This protein binds this small molecule.
Small molecule (SMILES): Nc1ncnc2c1ncn2[C@H]1C[C@H](O)[C@@H](COP(=O)(O)O)O1

Binding-site contacts:
Ligand atom C8 contacts residue HIS630 of chain 7.A at 3.3 Å.
Ligand atom N1 contacts residue VAL420 of chain 7.A at 3.7 Å.
Ligand atom N6 contacts residue VAL420 of chain 7.A at 4.0 Å.
Ligand atom N6 contacts residue PHE638 of chain 7.A at 3.9 Å.
Ligand atom C5 contacts residue PRO631 of chain 7.A at 4.2 Å (hydrophobic).
Ligand atom N1 contacts residue PRO421 of chain 7.A at 4.3 Å.
Ligand atom N9 contacts residue PRO421 of chain 7.A at 4.4 Å.
Ligand atom C1' contacts residue HIS630 of chain 7.A at 4.0 Å.
Ligand atom C6 contacts residue VAL420 of chain 7.A at 4.0 Å (hydrophobic).
Ligand atom O2P contacts residue ASP626 of chain 32.A at 4.2 Å.
Ligand atom C1' contacts residue PRO631 of chain 7.A at 4.3 Å (hydrophobic).
Ligand atom N7 contacts residue PRO421 of chain 7.A at 4.2 Å.
Ligand atom N3 contacts residue GLY639 of chain 7.A at 4.3 Å.
Ligand atom C6 contacts residue SER632 of chain 7.A at 3.9 Å.
Ligand atom C2 contacts residue GLY639 of chain 7.A at 3.1 Å.
Ligand atom N7 contacts residue HIS630 of chain 7.A at 4.1 Å.
Ligand atom C2 contacts residue VAL420 of chain 7.A at 4.3 Å (hydrophobic).
Ligand atom N3 contacts residue PRO631 of chain 7.A at 3.6 Å.
Ligand atom C5 contacts residue SER632 of chain 7.A at 4.1 Å.
Ligand atom C8 contacts residue PRO421 of chain 7.A at 4.3 Å (hydrophobic).
Ligand atom N1 contacts residue PRO631 of chain 7.A at 3.5 Å (h-bond).
Ligand atom N1 contacts residue GLY639 of chain 7.A at 3.1 Å (h-bond).
Ligand atom C4 contacts residue PRO421 of chain 7.A at 4.3 Å (hydrophobic).
Ligand atom N9 contacts residue HIS630 of chain 7.A at 4.2 Å.
Ligand atom C5 contacts residue PRO421 of chain 7.A at 4.1 Å (hydrophobic).
Ligand atom C2 contacts residue PRO631 of chain 7.A at 3.3 Å (hydrophobic).
Ligand atom N7 contacts residue ASN609 of chain 7.A at 3.8 Å.
Ligand atom C6 contacts residue PRO421 of chain 7.A at 4.1 Å (hydrophobic).
Ligand atom C6 contacts residue GLY639 of chain 7.A at 3.8 Å.
Ligand atom C3' contacts residue HIS630 of chain 7.A at 4.4 Å.
Ligand atom N6 contacts residue SER632 of chain 7.A at 3.3 Å (h-bond).
Ligand atom C2 contacts residue PRO421 of chain 7.A at 4.5 Å (hydrophobic).
Ligand atom N6 contacts residue GLY639 of chain 7.A at 3.6 Å (h-bond).
Ligand atom N1 contacts residue PHE638 of chain 7.A at 4.3 Å.
Ligand atom N7 contacts residue SER632 of chain 7.A at 4.1 Å.
Ligand atom C4 contacts residue PRO631 of chain 7.A at 4.0 Å (hydrophobic).
Ligand atom C2' contacts residue HIS630 of chain 7.A at 3.2 Å.
Ligand atom N6 contacts residue GLY637 of chain 7.A at 3.7 Å.
Ligand atom O1P contacts residue LYS641 of chain 32.A at 4.0 Å.
Ligand atom C6 contacts residue PRO631 of chain 7.A at 3.9 Å (hydrophobic).

Sequence of chain 32.A:
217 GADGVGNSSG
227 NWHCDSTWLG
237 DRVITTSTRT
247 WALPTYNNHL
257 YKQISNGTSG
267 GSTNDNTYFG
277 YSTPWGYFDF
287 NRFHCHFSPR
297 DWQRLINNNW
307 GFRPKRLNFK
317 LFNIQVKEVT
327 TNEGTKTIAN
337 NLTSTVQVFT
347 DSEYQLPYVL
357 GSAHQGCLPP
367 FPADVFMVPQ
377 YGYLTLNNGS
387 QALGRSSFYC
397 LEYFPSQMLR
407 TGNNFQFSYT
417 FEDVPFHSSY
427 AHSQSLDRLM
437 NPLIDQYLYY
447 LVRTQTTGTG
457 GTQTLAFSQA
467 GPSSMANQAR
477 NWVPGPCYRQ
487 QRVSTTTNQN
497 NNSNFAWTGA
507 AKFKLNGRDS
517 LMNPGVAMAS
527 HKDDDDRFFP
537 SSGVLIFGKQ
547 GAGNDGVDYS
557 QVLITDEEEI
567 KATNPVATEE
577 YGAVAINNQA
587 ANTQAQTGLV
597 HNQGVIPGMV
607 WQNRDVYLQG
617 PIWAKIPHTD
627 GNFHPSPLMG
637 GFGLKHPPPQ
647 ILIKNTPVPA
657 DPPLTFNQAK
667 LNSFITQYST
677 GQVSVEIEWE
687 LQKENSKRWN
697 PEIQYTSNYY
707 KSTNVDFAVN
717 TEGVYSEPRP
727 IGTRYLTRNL

Sequence of chain 7.A:
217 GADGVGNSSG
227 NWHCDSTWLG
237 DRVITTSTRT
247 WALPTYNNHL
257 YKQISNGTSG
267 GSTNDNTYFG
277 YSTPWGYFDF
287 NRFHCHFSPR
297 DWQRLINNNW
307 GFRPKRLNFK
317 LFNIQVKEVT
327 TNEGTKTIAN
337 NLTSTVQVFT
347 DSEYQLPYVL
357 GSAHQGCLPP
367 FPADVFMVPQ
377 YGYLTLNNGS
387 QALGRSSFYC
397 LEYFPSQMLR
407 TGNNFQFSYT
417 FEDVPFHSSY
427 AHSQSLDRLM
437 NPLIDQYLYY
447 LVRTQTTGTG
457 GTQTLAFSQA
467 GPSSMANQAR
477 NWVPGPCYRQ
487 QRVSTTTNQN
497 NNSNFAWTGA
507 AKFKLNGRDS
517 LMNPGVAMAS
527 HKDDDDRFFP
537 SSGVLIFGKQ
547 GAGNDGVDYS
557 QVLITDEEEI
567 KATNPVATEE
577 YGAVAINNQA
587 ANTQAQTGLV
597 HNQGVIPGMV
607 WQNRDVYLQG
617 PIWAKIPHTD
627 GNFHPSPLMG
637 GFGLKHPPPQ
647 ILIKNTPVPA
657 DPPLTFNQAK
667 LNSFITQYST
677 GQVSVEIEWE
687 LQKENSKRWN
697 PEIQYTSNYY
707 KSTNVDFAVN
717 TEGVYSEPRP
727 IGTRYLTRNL